A protein and the small-molecule ligand that binds it are described below.
Small molecule (SMILES): CC(=O)N[C@H]1[C@H](O[C@H]2[C@H](O)[C@@H](NC(C)=O)CO[C@@H]2CO)O[C@H](CO)[C@@H](O[C@@H]2O[C@H](CO)[C@@H](O)[C@H](O)[C@@H]2O)[C@@H]1O

Sequence of chain 1.P:
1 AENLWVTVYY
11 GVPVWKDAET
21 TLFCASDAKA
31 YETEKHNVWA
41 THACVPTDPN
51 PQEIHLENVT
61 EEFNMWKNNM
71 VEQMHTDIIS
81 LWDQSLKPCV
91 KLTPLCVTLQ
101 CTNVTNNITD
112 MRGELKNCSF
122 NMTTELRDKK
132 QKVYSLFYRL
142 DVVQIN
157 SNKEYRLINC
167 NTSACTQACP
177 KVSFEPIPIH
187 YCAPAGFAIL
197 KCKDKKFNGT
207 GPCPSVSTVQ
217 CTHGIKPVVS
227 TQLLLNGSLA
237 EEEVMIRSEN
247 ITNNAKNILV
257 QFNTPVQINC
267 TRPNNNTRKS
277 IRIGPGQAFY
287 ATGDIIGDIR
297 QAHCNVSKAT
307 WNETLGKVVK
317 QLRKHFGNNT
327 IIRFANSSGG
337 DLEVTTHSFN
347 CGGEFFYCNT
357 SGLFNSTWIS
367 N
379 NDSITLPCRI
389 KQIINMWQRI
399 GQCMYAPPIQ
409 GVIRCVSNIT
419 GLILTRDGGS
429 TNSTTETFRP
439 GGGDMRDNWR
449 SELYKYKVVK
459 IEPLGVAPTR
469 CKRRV

Binding-site contacts:
Ligand atom O7 contacts residue ASN271 of chain 1.P at 2.9 Å (h-bond).
Ligand atom C8 contacts residue VAL410 of chain 1.P at 4.5 Å (hydrophobic).
Ligand atom C5 contacts residue ILE292 of chain 1.P at 4.0 Å (hydrophobic).
Ligand atom O6 contacts residue ILE292 of chain 1.P at 3.4 Å.
Ligand atom O5 contacts residue ILE292 of chain 1.P at 3.3 Å.
Ligand atom O6 contacts residue ASN272 of chain 1.P at 4.2 Å.
Ligand atom C2 contacts residue ASN271 of chain 1.P at 2.5 Å.
Ligand atom C1 contacts residue ASN271 of chain 1.P at 1.4 Å.
Ligand atom C4 contacts residue ASN271 of chain 1.P at 4.2 Å.
Ligand atom O6 contacts residue GLN408 of chain 1.P at 4.0 Å.
Ligand atom N2 contacts residue ASN271 of chain 1.P at 3.1 Å (h-bond).
Ligand atom O5 contacts residue ASN271 of chain 1.P at 2.2 Å (h-bond).
Ligand atom C5 contacts residue ASN271 of chain 1.P at 3.5 Å.
Ligand atom O6 contacts residue THR273 of chain 1.P at 3.9 Å.
Ligand atom C6 contacts residue ILE292 of chain 1.P at 3.7 Å (hydrophobic).
Ligand atom C3 contacts residue ASN271 of chain 1.P at 3.8 Å.
Ligand atom C1 contacts residue ILE292 of chain 1.P at 4.3 Å (hydrophobic).
Ligand atom C7 contacts residue ASN271 of chain 1.P at 3.2 Å.
Ligand atom O6 contacts residue ASN271 of chain 1.P at 4.4 Å.